Sequence of chain 1.BA:
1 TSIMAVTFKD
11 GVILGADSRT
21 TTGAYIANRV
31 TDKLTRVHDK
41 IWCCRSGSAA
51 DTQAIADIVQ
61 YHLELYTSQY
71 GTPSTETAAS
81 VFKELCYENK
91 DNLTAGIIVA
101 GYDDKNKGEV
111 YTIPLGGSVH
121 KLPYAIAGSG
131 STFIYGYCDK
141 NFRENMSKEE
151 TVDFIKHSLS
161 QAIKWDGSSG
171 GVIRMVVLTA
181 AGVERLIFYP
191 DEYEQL

Binding-site contacts:
Ligand atom O48 contacts residue SER46 of chain 1.BA at 3.5 Å.
Ligand atom C51 contacts residue THR1 of chain 1.BA at 1.5 Å.
Ligand atom O21 contacts residue THR22 of chain 1.BA at 3.6 Å.
Ligand atom C31 contacts residue GLY47 of chain 1.BA at 3.5 Å.
Ligand atom C24 contacts residue THR20 of chain 1.BA at 3.7 Å.
Ligand atom O29 contacts residue ALA49 of chain 1.BA at 3.1 Å (h-bond).
Ligand atom N41 contacts residue THR1 of chain 1.BA at 3.7 Å.
Ligand atom O48 contacts residue THR1 of chain 1.BA at 2.3 Å (h-bond).
Ligand atom O21 contacts residue THR21 of chain 1.BA at 3.7 Å.
Ligand atom C26 contacts residue SER118 of chain 1.V at 3.3 Å.
Ligand atom C13 contacts residue HIS116 of chain 1.V at 3.7 Å.
Ligand atom C39 contacts residue GLY47 of chain 1.BA at 3.6 Å.
Ligand atom O40 contacts residue THR20 of chain 1.BA at 3.4 Å.
Ligand atom C42 contacts residue THR1 of chain 1.BA at 2.3 Å.
Ligand atom O60 contacts residue THR1 of chain 1.BA at 3.0 Å (h-bond).
Ligand atom C59 contacts residue SER129 of chain 1.BA at 3.6 Å.
Ligand atom C27 contacts residue THR22 of chain 1.BA at 3.0 Å.
Ligand atom C28 contacts residue THR21 of chain 1.BA at 3.8 Å.
Ligand atom N30 contacts residue THR21 of chain 1.BA at 3.0 Å (h-bond).
Ligand atom O40 contacts residue THR21 of chain 1.BA at 3.2 Å (h-bond).
Ligand atom C58 contacts residue THR1 of chain 1.BA at 2.5 Å.
Ligand atom C38 contacts residue GLY47 of chain 1.BA at 3.5 Å.
Ligand atom C45 contacts residue ARG45 of chain 1.BA at 3.4 Å.
Ligand atom C59 contacts residue THR1 of chain 1.BA at 2.5 Å.
Ligand atom C46 contacts residue THR20 of chain 1.BA at 3.5 Å.
Ligand atom C27 contacts residue ALA27 of chain 1.BA at 3.8 Å (hydrophobic).
Ligand atom O60 contacts residue SER129 of chain 1.BA at 3.5 Å (h-bond).
Ligand atom O9 contacts residue THR22 of chain 1.BA at 3.8 Å.
Ligand atom N4 contacts residue THR22 of chain 1.BA at 3.8 Å.
Ligand atom C43 contacts residue THR1 of chain 1.BA at 2.7 Å.
Ligand atom C18 contacts residue SER48 of chain 1.BA at 3.6 Å.
Ligand atom C42 contacts residue GLY47 of chain 1.BA at 3.7 Å.
Ligand atom C58 contacts residue SER168 of chain 1.BA at 3.5 Å.
Ligand atom C26 contacts residue HIS114 of chain 1.V at 3.4 Å.
Ligand atom O48 contacts residue GLY47 of chain 1.BA at 2.8 Å (h-bond).
Ligand atom C44 contacts residue THR1 of chain 1.BA at 3.6 Å.
Ligand atom C23 contacts residue THR21 of chain 1.BA at 3.5 Å.
Ligand atom C43 contacts residue GLY47 of chain 1.BA at 3.3 Å.
Ligand atom N41 contacts residue GLY47 of chain 1.BA at 2.9 Å (h-bond).
Ligand atom C47 contacts residue THR1 of chain 1.BA at 1.4 Å.

Sequence of chain 1.V:
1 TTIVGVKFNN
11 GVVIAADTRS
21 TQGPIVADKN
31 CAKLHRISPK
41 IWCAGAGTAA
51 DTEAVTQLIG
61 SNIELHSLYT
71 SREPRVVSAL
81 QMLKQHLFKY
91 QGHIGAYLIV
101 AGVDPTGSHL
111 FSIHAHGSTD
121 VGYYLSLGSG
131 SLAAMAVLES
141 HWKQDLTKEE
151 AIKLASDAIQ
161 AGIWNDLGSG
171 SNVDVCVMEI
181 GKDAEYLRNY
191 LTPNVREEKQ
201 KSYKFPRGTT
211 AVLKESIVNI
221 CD

The protein below binds the small molecule below.
Small molecule (SMILES): CC(C)C[C@H](NC(=O)[C@H](CCc1ccccc1)NC(=O)CN1CCOCC1)C(=O)N[C@@H](Cc1ccccc1)C(=O)N[C@@H](CC(C)C)[C@@H](O)[C@H](C)CO